Binding-site contacts:
Ligand atom O2G contacts residue GLU162 of chain 1.A at 3.6 Å (salt-bridge).
Ligand atom O2A contacts residue GLN134 of chain 1.A at 3.0 Å (h-bond).
Ligand atom C2' contacts residue SER318 of chain 1.B at 3.4 Å.
Ligand atom C6 contacts residue GLU320 of chain 1.B at 3.6 Å.
Ligand atom O1G contacts residue ASP317 of chain 1.B at 3.3 Å (salt-bridge).
Ligand atom C2 contacts residue ILE330 of chain 1.A at 3.2 Å (hydrophobic).
Ligand atom N3B contacts residue PHE128 of chain 1.A at 2.8 Å (h-bond).
Ligand atom O3' contacts residue GLU323 of chain 1.B at 3.5 Å (salt-bridge).
Ligand atom O3G contacts residue HIS295 of chain 1.B at 3.2 Å (h-bond).
Ligand atom O3A contacts residue GLY131 of chain 1.A at 3.2 Å (h-bond).
Ligand atom PG contacts residue CA1 of chain 1.F at 3.4 Å.
Ligand atom N7 contacts residue GLU320 of chain 1.B at 2.9 Å (salt-bridge).
Ligand atom O2B contacts residue PHE128 of chain 1.A at 2.8 Å (h-bond).
Ligand atom O3G contacts residue PHE128 of chain 1.A at 2.7 Å (h-bond).
Ligand atom C2 contacts residue PRO322 of chain 1.B at 3.6 Å (hydrophobic).
Ligand atom O2A contacts residue LYS132 of chain 1.A at 3.7 Å.
Ligand atom O5' contacts residue GLY131 of chain 1.A at 3.6 Å.
Ligand atom O1B contacts residue THR133 of chain 1.A at 3.3 Å.
Ligand atom C5' contacts residue SER318 of chain 1.B at 3.3 Å.
Ligand atom O2' contacts residue GLU323 of chain 1.B at 3.4 Å.
Ligand atom N3 contacts residue ILE330 of chain 1.A at 3.2 Å (h-bond).
Ligand atom C5 contacts residue GLU320 of chain 1.B at 3.5 Å.
Ligand atom PG contacts residue ASP317 of chain 1.B at 3.7 Å.
Ligand atom N6 contacts residue ARG169 of chain 1.A at 3.2 Å (salt-bridge).
Ligand atom C8 contacts residue SER318 of chain 1.B at 3.2 Å.
Ligand atom O1G contacts residue HIS295 of chain 1.B at 3.7 Å.
Ligand atom O5' contacts residue GLN134 of chain 1.A at 3.7 Å.
Ligand atom PB contacts residue CA1 of chain 1.F at 3.6 Å.
Ligand atom PG contacts residue PHE128 of chain 1.A at 3.3 Å.
Ligand atom O2' contacts residue MET321 of chain 1.B at 3.7 Å.
Ligand atom O2G contacts residue CA1 of chain 1.F at 2.1 Å.
Ligand atom N3B contacts residue ASP317 of chain 1.B at 2.9 Å (salt-bridge).
Ligand atom N6 contacts residue GLU320 of chain 1.B at 3.1 Å (salt-bridge).
Ligand atom O2A contacts residue THR133 of chain 1.A at 2.6 Å (h-bond).
Ligand atom O3A contacts residue LYS132 of chain 1.A at 3.2 Å (salt-bridge).
Ligand atom O2B contacts residue LYS132 of chain 1.A at 3.3 Å (salt-bridge).
Ligand atom C8 contacts residue GLN134 of chain 1.A at 3.6 Å.
Ligand atom O3' contacts residue ARG311 of chain 1.A at 3.2 Å (salt-bridge).
Ligand atom PB contacts residue PHE128 of chain 1.A at 3.3 Å.
Ligand atom O1B contacts residue CA1 of chain 1.F at 2.4 Å.

Sequence of chain 1.A:
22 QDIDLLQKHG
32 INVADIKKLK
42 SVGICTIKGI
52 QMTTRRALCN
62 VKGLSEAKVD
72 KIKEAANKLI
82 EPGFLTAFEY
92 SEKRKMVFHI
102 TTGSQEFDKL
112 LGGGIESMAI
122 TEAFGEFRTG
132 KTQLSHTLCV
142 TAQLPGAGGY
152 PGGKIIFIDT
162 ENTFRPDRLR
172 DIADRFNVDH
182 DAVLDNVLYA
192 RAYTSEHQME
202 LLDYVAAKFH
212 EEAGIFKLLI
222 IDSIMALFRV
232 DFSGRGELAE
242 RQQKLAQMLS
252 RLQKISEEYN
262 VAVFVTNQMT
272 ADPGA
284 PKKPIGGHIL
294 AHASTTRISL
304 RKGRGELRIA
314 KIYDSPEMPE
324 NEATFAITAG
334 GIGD

Sequence of chain 1.B:
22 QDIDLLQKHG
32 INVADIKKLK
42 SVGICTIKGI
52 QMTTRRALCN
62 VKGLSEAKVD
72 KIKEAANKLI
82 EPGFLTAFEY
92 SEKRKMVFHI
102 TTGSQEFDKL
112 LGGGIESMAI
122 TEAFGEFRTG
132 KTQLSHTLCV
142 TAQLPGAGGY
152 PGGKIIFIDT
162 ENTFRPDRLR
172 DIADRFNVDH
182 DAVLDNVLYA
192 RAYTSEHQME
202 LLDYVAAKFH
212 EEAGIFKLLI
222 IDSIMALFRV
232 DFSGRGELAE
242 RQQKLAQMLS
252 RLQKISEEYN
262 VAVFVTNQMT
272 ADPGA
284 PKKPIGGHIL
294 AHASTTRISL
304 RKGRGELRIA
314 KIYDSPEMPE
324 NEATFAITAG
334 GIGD

A small-molecule ligand and the protein it binds are described below.
Small molecule (SMILES): Nc1ncnc2c1ncn2[C@@H]1O[C@H](CO[P](=O)(O)O[P](=O)(O)NP(=O)(O)O)[C@@H](O)[C@H]1O